Sequence of chain 1.B:
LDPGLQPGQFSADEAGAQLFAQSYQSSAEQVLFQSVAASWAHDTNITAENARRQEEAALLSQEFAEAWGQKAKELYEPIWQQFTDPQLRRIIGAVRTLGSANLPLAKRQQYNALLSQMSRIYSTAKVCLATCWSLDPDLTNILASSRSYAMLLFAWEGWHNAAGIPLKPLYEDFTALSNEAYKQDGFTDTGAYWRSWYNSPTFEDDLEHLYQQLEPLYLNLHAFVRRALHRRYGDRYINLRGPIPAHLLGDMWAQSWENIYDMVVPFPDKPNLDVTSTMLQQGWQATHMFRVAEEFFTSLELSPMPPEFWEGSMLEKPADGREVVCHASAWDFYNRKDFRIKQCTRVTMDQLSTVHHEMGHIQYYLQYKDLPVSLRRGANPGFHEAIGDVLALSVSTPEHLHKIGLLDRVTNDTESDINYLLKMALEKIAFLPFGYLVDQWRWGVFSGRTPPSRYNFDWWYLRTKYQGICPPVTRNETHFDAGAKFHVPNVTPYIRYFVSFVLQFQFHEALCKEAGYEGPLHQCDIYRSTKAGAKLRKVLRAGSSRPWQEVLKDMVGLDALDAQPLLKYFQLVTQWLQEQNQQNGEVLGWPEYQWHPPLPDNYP

Binding-site contacts:
Ligand atom C3 contacts residue GLN527 of chain 1.B at 3.6 Å.
Ligand atom C5 contacts residue GLU522 of chain 1.B at 4.2 Å.
Ligand atom C2 contacts residue ASN416 of chain 1.B at 2.4 Å.
Ligand atom C3 contacts residue PRO524 of chain 1.B at 3.6 Å (hydrophobic).
Ligand atom C4 contacts residue PRO524 of chain 1.B at 4.0 Å (hydrophobic).
Ligand atom O5 contacts residue ASN416 of chain 1.B at 2.4 Å (h-bond).
Ligand atom C1 contacts residue GLU522 of chain 1.B at 4.1 Å.
Ligand atom C5 contacts residue ASN416 of chain 1.B at 3.6 Å.
Ligand atom C2 contacts residue GLU522 of chain 1.B at 4.1 Å.
Ligand atom O6 contacts residue GLU522 of chain 1.B at 4.1 Å.
Ligand atom O5 contacts residue GLU522 of chain 1.B at 4.2 Å.
Ligand atom C3 contacts residue ASN416 of chain 1.B at 3.8 Å.
Ligand atom N2 contacts residue GLN527 of chain 1.B at 3.1 Å (h-bond).
Ligand atom O3 contacts residue PRO524 of chain 1.B at 4.1 Å.
Ligand atom O4 contacts residue GLU522 of chain 1.B at 3.8 Å.
Ligand atom C7 contacts residue GLN527 of chain 1.B at 4.2 Å.
Ligand atom O5 contacts residue GLY523 of chain 1.B at 3.9 Å.
Ligand atom O7 contacts residue ASN416 of chain 1.B at 3.5 Å (h-bond).
Ligand atom C5 contacts residue GLU522 of chain 1.B at 4.2 Å.
Ligand atom C3 contacts residue GLU522 of chain 1.B at 4.1 Å.
Ligand atom C2 contacts residue GLN527 of chain 1.B at 3.6 Å.
Ligand atom C7 contacts residue ASN416 of chain 1.B at 3.4 Å.
Ligand atom O4 contacts residue GLY523 of chain 1.B at 4.1 Å.
Ligand atom C1 contacts residue ASN416 of chain 1.B at 1.4 Å.
Ligand atom C7 contacts residue PRO524 of chain 1.B at 4.3 Å (hydrophobic).
Ligand atom C8 contacts residue GLU403 of chain 1.B at 3.4 Å.
Ligand atom C4 contacts residue GLU522 of chain 1.B at 3.5 Å.
Ligand atom O3 contacts residue GLU522 of chain 1.B at 4.2 Å.
Ligand atom C3 contacts residue GLU522 of chain 1.B at 3.4 Å.
Ligand atom C2 contacts residue GLU522 of chain 1.B at 4.2 Å.
Ligand atom O7 contacts residue PRO524 of chain 1.B at 3.2 Å.
Ligand atom C1 contacts residue GLN527 of chain 1.B at 3.6 Å.
Ligand atom C2 contacts residue GLY523 of chain 1.B at 4.2 Å.
Ligand atom O5 contacts residue GLU522 of chain 1.B at 4.0 Å.
Ligand atom O3 contacts residue GLU522 of chain 1.B at 3.9 Å.
Ligand atom C4 contacts residue GLU522 of chain 1.B at 4.0 Å.
Ligand atom O7 contacts residue GLY523 of chain 1.B at 4.1 Å.
Ligand atom O4 contacts residue PRO524 of chain 1.B at 3.3 Å.
Ligand atom N2 contacts residue ASN416 of chain 1.B at 2.8 Å (h-bond).
Ligand atom C4 contacts residue ASN416 of chain 1.B at 4.2 Å.

The protein below binds the small molecule below.
Small molecule (SMILES): CC(=O)N[C@H]1[C@H](O[C@H]2[C@H](O)[C@@H](NC(C)=O)CO[C@@H]2CO[C@@H]2O[C@@H](C)[C@@H](O)[C@@H](O)[C@@H]2O)O[C@H](CO)[C@@H](O[C@@H]2O[C@H](CO)[C@@H](O)[C@H](O)[C@@H]2O)[C@@H]1O